Binding-site contacts:
Ligand atom C20 contacts residue PHE4 of chain 1.F at 3.7 Å (hydrophobic).
Ligand atom C38 contacts residue VAL21 of chain 1.F at 4.0 Å (hydrophobic).
Ligand atom N1 contacts residue MET20 of chain 1.D at 3.7 Å.
Ligand atom O contacts residue PHE4 of chain 1.F at 4.3 Å.
Ligand atom C34 contacts residue PHE4 of chain 1.D at 3.4 Å (hydrophobic).
Ligand atom C38 contacts residue LEU19 of chain 1.F at 4.4 Å (hydrophobic).
Ligand atom C34 contacts residue PHE4 of chain 1.F at 4.2 Å (hydrophobic).
Ligand atom O11 contacts residue PHE4 of chain 1.E at 3.9 Å.
Ligand atom C40 contacts residue PHE4 of chain 1.D at 4.4 Å (hydrophobic).
Ligand atom C17 contacts residue VAL21 of chain 1.F at 4.1 Å (hydrophobic).
Ligand atom C34 contacts residue PHE4 of chain 1.E at 4.2 Å (hydrophobic).
Ligand atom O10 contacts residue PHE4 of chain 1.F at 4.2 Å.
Ligand atom O10 contacts residue PHE4 of chain 1.D at 4.5 Å.
Ligand atom N1 contacts residue VAL21 of chain 1.D at 4.3 Å.
Ligand atom C32 contacts residue PHE4 of chain 1.F at 4.1 Å (hydrophobic).

Sequence of chain 1.F:
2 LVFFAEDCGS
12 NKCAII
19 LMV

Sequence of chain 1.D:
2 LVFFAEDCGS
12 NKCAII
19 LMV

The protein below binds the small molecule below.
Small molecule (SMILES): COCCO[C@@H](C)CO[C@H](C)CO[C@H](C)COC(C)CO[C@@H](C)CO[C@@H](C)CO[C@H](C)CO[C@H](C)COC[C@H](C)N

Sequence of chain 1.E:
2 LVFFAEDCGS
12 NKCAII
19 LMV